Sequence of chain 1.A:
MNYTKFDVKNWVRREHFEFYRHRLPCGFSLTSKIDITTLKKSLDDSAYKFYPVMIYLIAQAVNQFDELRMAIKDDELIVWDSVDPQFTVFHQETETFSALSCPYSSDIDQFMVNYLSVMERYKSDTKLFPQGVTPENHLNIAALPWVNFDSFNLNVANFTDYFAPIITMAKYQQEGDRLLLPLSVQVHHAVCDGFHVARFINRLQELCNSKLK

Binding-site contacts:
Ligand atom C7 contacts residue LEU154 of chain 1.A at 3.5 Å (hydrophobic).
Ligand atom N9 contacts residue ILE166 of chain 1.A at 3.9 Å.
Ligand atom O9A contacts residue LEU24 of chain 2.A at 4.2 Å.
Ligand atom C11 contacts residue ILE166 of chain 1.A at 4.0 Å (hydrophobic).
Ligand atom C6 contacts residue LEU154 of chain 1.A at 3.5 Å (hydrophobic).
Ligand atom N9 contacts residue LEU24 of chain 2.A at 3.8 Å.
Ligand atom O4 contacts residue PHE97 of chain 1.A at 4.3 Å.
Ligand atom C9 contacts residue LEU24 of chain 2.A at 4.1 Å (hydrophobic).
Ligand atom C4 contacts residue TYR20 of chain 2.A at 4.0 Å (hydrophobic).
Ligand atom O2 contacts residue PHE19 of chain 2.A at 4.3 Å.
Ligand atom C8 contacts residue LEU24 of chain 2.A at 4.0 Å (hydrophobic).
Ligand atom O5 contacts residue LEU154 of chain 1.A at 4.2 Å.
Ligand atom O9B contacts residue LEU24 of chain 2.A at 3.7 Å.
Ligand atom C4 contacts residue THR88 of chain 1.A at 3.9 Å.
Ligand atom C3 contacts residue HIS189 of chain 2.A at 4.1 Å.
Ligand atom C8 contacts residue CYS26 of chain 2.A at 4.2 Å (hydrophobic).
Ligand atom C11 contacts residue LEU154 of chain 1.A at 4.0 Å (hydrophobic).
Ligand atom O2 contacts residue TYR20 of chain 2.A at 2.9 Å (h-bond).
Ligand atom CL2 contacts residue TYR20 of chain 2.A at 4.2 Å.
Ligand atom C9 contacts residue LEU154 of chain 1.A at 4.3 Å (hydrophobic).
Ligand atom O5 contacts residue ALA142 of chain 1.A at 3.8 Å.
Ligand atom O4 contacts residue HIS189 of chain 2.A at 3.1 Å (h-bond).
Ligand atom C1 contacts residue ASN140 of chain 1.A at 4.1 Å.
Ligand atom O9B contacts residue VAL156 of chain 1.A at 3.2 Å.
Ligand atom C10 contacts residue ILE166 of chain 1.A at 3.8 Å (hydrophobic).
Ligand atom O9A contacts residue ILE166 of chain 1.A at 3.9 Å.
Ligand atom N2 contacts residue TYR20 of chain 2.A at 3.9 Å.
Ligand atom C8 contacts residue LEU154 of chain 1.A at 3.9 Å (hydrophobic).
Ligand atom CL2 contacts residue PHE129 of chain 1.A at 3.6 Å.
Ligand atom C3 contacts residue TYR20 of chain 2.A at 3.8 Å (hydrophobic).
Ligand atom C4 contacts residue PHE97 of chain 1.A at 4.0 Å (hydrophobic).
Ligand atom C7 contacts residue CYS26 of chain 2.A at 4.3 Å (hydrophobic).
Ligand atom CL1 contacts residue GLN86 of chain 1.A at 4.1 Å.
Ligand atom O9A contacts residue TYR162 of chain 1.A at 3.5 Å.
Ligand atom C9 contacts residue ILE166 of chain 1.A at 4.1 Å (hydrophobic).
Ligand atom C5 contacts residue LEU154 of chain 1.A at 3.9 Å (hydrophobic).
Ligand atom C4 contacts residue HIS189 of chain 2.A at 3.9 Å.
Ligand atom CL1 contacts residue ASN140 of chain 1.A at 3.8 Å.
Ligand atom CL2 contacts residue ALA99 of chain 1.A at 3.3 Å.
Ligand atom C2 contacts residue TYR20 of chain 2.A at 3.5 Å (hydrophobic).

The small molecule below binds the protein below.
Small molecule (SMILES): O=C(N[C@H](CO)[C@H](O)c1ccc([N+](=O)[O-])cc1)C(Cl)Cl

Sequence of chain 2.A:
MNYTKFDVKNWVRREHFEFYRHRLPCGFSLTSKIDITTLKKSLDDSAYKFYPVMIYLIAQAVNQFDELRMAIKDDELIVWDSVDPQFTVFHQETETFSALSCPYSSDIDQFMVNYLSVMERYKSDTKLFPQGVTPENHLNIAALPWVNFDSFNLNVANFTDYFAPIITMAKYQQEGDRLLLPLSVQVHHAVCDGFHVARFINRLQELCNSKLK